Binding-site contacts:
Ligand atom C3 contacts residue GLN161 of chain 1.E at 3.6 Å.
Ligand atom O3 contacts residue GLN161 of chain 1.E at 3.9 Å.
Ligand atom O5 contacts residue ASN165 of chain 1.E at 2.4 Å (h-bond).
Ligand atom C6 contacts residue GLY130 of chain 1.E at 4.1 Å.
Ligand atom O5 contacts residue GLY130 of chain 1.E at 4.5 Å.
Ligand atom O6 contacts residue ASN165 of chain 1.E at 4.3 Å.
Ligand atom C5 contacts residue ASN165 of chain 1.E at 3.7 Å.
Ligand atom C1 contacts residue GLY130 of chain 1.E at 4.3 Å.
Ligand atom C3 contacts residue THR131 of chain 1.E at 4.0 Å.
Ligand atom C7 contacts residue ASN165 of chain 1.E at 3.2 Å.
Ligand atom C5 contacts residue GLY130 of chain 1.E at 3.8 Å.
Ligand atom O7 contacts residue TRP129 of chain 1.E at 4.3 Å.
Ligand atom N2 contacts residue GLN161 of chain 1.E at 2.8 Å (h-bond).
Ligand atom C8 contacts residue TRP129 of chain 1.E at 3.8 Å (hydrophobic).
Ligand atom C8 contacts residue GLY130 of chain 1.E at 3.9 Å.
Ligand atom N2 contacts residue ASN165 of chain 1.E at 2.9 Å (h-bond).
Ligand atom O3 contacts residue THR131 of chain 1.E at 4.1 Å.
Ligand atom O4 contacts residue GLY130 of chain 1.E at 3.7 Å.
Ligand atom O7 contacts residue ASN165 of chain 1.E at 3.1 Å (h-bond).
Ligand atom O4 contacts residue THR131 of chain 1.E at 3.6 Å.
Ligand atom C4 contacts residue ASN165 of chain 1.E at 4.3 Å.
Ligand atom C3 contacts residue GLY130 of chain 1.E at 4.2 Å.
Ligand atom C7 contacts residue GLY130 of chain 1.E at 3.5 Å.
Ligand atom C4 contacts residue THR131 of chain 1.E at 4.5 Å.
Ligand atom N2 contacts residue GLY130 of chain 1.E at 4.1 Å.
Ligand atom C8 contacts residue GLN161 of chain 1.E at 3.5 Å.
Ligand atom C7 contacts residue GLN161 of chain 1.E at 3.6 Å.
Ligand atom C3 contacts residue ASN165 of chain 1.E at 3.8 Å.
Ligand atom C8 contacts residue ASN165 of chain 1.E at 4.4 Å.
Ligand atom C8 contacts residue FUC1 of chain 1.N at 4.0 Å.
Ligand atom O6 contacts residue FUC1 of chain 1.N at 2.9 Å.
Ligand atom C5 contacts residue FUC1 of chain 1.N at 4.4 Å.
Ligand atom C4 contacts residue GLY130 of chain 1.E at 4.2 Å.
Ligand atom C1 contacts residue THR131 of chain 1.E at 4.1 Å.
Ligand atom O7 contacts residue GLY130 of chain 1.E at 3.3 Å.
Ligand atom C2 contacts residue ASN165 of chain 1.E at 2.5 Å.
Ligand atom C1 contacts residue ASN165 of chain 1.E at 1.5 Å.
Ligand atom C6 contacts residue FUC1 of chain 1.N at 3.6 Å.
Ligand atom C2 contacts residue GLN161 of chain 1.E at 3.7 Å.
Ligand atom O5 contacts residue THR131 of chain 1.E at 3.7 Å.

Sequence of chain 1.E:
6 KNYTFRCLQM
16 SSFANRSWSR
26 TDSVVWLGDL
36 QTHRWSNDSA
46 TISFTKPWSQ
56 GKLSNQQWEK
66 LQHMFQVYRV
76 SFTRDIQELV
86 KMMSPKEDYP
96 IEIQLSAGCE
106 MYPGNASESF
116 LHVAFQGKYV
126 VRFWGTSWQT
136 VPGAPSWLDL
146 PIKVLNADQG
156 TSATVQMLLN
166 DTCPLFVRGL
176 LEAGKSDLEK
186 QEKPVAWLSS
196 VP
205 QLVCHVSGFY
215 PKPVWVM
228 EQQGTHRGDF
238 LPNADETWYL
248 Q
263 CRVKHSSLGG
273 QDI

A protein and the small-molecule ligand that binds it are described below.
Small molecule (SMILES): CC(=O)N[C@H]1[C@H](O[C@H]2[C@H](O)[C@@H](NC(C)=O)CO[C@@H]2CO)O[C@H](CO)[C@@H](O)[C@@H]1O